Sequence of chain 1.B:
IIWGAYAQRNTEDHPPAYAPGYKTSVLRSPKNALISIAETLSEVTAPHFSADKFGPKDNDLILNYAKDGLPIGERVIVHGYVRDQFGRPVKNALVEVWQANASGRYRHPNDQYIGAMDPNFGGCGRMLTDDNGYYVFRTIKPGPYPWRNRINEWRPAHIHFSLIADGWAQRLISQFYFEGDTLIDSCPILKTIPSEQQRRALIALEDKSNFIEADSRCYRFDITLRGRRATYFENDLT

A small-molecule ligand and the protein it binds are described below.
Small molecule (SMILES): O=[N+]([O-])c1ccc(O)c(O)c1

Binding-site contacts:
Ligand atom C5 contacts residue TRP150 of chain 1.B at 4.0 Å (hydrophobic).
Ligand atom O10 contacts residue THR16 of chain 1.A at 3.6 Å.
Ligand atom C2 contacts residue FE1 of chain 1.C at 2.8 Å.
Ligand atom C5 contacts residue PRO19 of chain 1.A at 3.5 Å (hydrophobic).
Ligand atom O11 contacts residue TRP150 of chain 1.B at 3.4 Å.
Ligand atom C1 contacts residue FE1 of chain 1.C at 2.8 Å.
Ligand atom O11 contacts residue TYR25 of chain 1.B at 3.8 Å.
Ligand atom O8 contacts residue HIS163 of chain 1.B at 2.7 Å.
Ligand atom N9 contacts residue PRO19 of chain 1.A at 3.5 Å.
Ligand atom O8 contacts residue ARG158 of chain 1.B at 2.9 Å (salt-bridge).
Ligand atom C3 contacts residue ARG158 of chain 1.B at 3.8 Å.
Ligand atom C4 contacts residue PRO19 of chain 1.A at 3.3 Å (hydrophobic).
Ligand atom C2 contacts residue ARG158 of chain 1.B at 3.2 Å.
Ligand atom C6 contacts residue TYR148 of chain 1.B at 3.8 Å (hydrophobic).
Ligand atom O10 contacts residue TYR25 of chain 1.B at 2.4 Å (h-bond).
Ligand atom C6 contacts residue ARG158 of chain 1.B at 3.9 Å.
Ligand atom N9 contacts residue TRP150 of chain 1.B at 4.0 Å.
Ligand atom C1 contacts residue HIS161 of chain 1.B at 4.0 Å.
Ligand atom N9 contacts residue ILE192 of chain 1.B at 3.8 Å.
Ligand atom O10 contacts residue ARG142 of chain 1.A at 3.9 Å.
Ligand atom O8 contacts residue HIS161 of chain 1.B at 3.1 Å (h-bond).
Ligand atom O10 contacts residue ILE192 of chain 1.B at 3.5 Å.
Ligand atom C2 contacts residue HIS161 of chain 1.B at 4.0 Å.
Ligand atom O7 contacts residue FE1 of chain 1.C at 2.1 Å.
Ligand atom C1 contacts residue ARG158 of chain 1.B at 3.7 Å.
Ligand atom O7 contacts residue ARG158 of chain 1.B at 3.8 Å.
Ligand atom C4 contacts residue ILE192 of chain 1.B at 3.9 Å (hydrophobic).
Ligand atom O8 contacts residue GLN178 of chain 1.B at 3.8 Å.
Ligand atom O7 contacts residue HIS161 of chain 1.B at 3.1 Å (h-bond).
Ligand atom C3 contacts residue PRO19 of chain 1.A at 3.6 Å (hydrophobic).
Ligand atom N9 contacts residue TYR25 of chain 1.B at 3.5 Å (h-bond).
Ligand atom O7 contacts residue TYR109 of chain 1.B at 3.0 Å (h-bond).
Ligand atom C3 contacts residue GLY18 of chain 1.A at 3.7 Å.
Ligand atom C3 contacts residue ILE192 of chain 1.B at 3.8 Å (hydrophobic).
Ligand atom O8 contacts residue FE1 of chain 1.C at 2.2 Å.
Ligand atom O7 contacts residue TYR148 of chain 1.B at 3.9 Å.
Ligand atom O11 contacts residue ARG142 of chain 1.A at 3.7 Å.
Ligand atom O10 contacts residue PRO19 of chain 1.A at 4.0 Å.
Ligand atom C2 contacts residue HIS163 of chain 1.B at 3.9 Å.
Ligand atom O11 contacts residue PRO19 of chain 1.A at 3.9 Å.

Sequence of chain 1.A:
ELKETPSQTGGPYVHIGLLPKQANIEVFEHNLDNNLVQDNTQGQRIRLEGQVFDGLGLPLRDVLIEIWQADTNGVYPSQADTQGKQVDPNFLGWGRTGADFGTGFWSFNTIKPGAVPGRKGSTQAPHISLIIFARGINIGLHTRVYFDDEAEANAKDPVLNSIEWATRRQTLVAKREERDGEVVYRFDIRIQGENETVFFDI